The small molecule below binds the protein below.
Small molecule (SMILES): OC[C@H]1O[C@H](O)[C@@H](O)[C@@H](O)[C@@H]1O

Binding-site contacts:
Ligand atom O5 contacts residue MAN6 of chain 1.ZA at 3.5 Å (h-bond).
Ligand atom C1 contacts residue MAN6 of chain 1.ZA at 3.0 Å.
Ligand atom C5 contacts residue MAN6 of chain 1.ZA at 3.3 Å.
Ligand atom C3 contacts residue MAN6 of chain 1.ZA at 3.3 Å.
Ligand atom O4 contacts residue MAN6 of chain 1.ZA at 4.4 Å.
Ligand atom C4 contacts residue MAN6 of chain 1.ZA at 3.9 Å.
Ligand atom C2 contacts residue MAN6 of chain 1.ZA at 3.4 Å.
Ligand atom O3 contacts residue MAN6 of chain 1.ZA at 4.5 Å.